Sequence of chain 1.D:
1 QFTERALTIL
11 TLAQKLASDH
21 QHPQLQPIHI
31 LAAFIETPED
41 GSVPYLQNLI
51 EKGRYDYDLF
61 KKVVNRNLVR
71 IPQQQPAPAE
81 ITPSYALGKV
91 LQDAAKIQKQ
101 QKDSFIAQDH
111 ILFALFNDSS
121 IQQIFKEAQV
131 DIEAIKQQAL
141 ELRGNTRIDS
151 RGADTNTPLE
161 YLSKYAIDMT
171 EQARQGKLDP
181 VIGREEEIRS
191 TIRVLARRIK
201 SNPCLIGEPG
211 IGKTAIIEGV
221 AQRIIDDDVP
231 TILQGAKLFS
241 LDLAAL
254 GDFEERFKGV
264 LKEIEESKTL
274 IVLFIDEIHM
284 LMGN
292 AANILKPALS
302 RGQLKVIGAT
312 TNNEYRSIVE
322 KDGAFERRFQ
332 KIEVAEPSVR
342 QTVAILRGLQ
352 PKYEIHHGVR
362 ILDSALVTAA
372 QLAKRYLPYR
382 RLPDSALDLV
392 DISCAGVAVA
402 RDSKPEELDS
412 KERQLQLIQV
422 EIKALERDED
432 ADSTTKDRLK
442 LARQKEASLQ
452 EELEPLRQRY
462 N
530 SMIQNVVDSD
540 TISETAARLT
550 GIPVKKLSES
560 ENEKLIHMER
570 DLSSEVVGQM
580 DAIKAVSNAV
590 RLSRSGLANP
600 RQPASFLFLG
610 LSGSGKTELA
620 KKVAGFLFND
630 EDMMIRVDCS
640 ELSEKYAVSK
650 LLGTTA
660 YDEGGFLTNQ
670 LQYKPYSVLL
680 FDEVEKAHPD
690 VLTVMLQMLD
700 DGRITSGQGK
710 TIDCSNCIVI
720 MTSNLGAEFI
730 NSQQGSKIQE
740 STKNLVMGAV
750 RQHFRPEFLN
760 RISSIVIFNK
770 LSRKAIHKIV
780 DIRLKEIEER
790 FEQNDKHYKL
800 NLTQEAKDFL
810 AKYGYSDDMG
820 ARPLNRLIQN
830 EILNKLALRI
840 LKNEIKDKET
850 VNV

The protein below binds the small molecule below.
Small molecule (SMILES): Nc1ncnc2c1ncn2[C@@H]1O[C@H](CO[P](=O)(O)O[P](=O)(O)NP(=O)(O)O)[C@@H](O)[C@H]1O

Binding-site contacts:
Ligand atom PB contacts residue GLY612 of chain 1.D at 4.4 Å.
Ligand atom PA contacts residue GLY612 of chain 1.D at 4.1 Å.
Ligand atom N1 contacts residue VAL575 of chain 1.D at 4.2 Å.
Ligand atom O1B contacts residue LYS615 of chain 1.D at 3.9 Å.
Ligand atom O1A contacts residue SER613 of chain 1.D at 4.0 Å.
Ligand atom N3B contacts residue SER611 of chain 1.D at 3.3 Å.
Ligand atom O2B contacts residue THR616 of chain 1.D at 4.4 Å.
Ligand atom N7 contacts residue GLY614 of chain 1.D at 3.7 Å.
Ligand atom O1B contacts residue SER613 of chain 1.D at 4.5 Å.
Ligand atom O2A contacts residue GLY614 of chain 1.D at 3.7 Å.
Ligand atom C4' contacts residue ARG821 of chain 1.D at 4.3 Å.
Ligand atom O1B contacts residue GLY612 of chain 1.D at 4.2 Å.
Ligand atom N7 contacts residue GLY612 of chain 1.D at 2.8 Å (h-bond).
Ligand atom O1A contacts residue SER611 of chain 1.D at 4.1 Å.
Ligand atom O4' contacts residue ARG821 of chain 1.D at 3.6 Å.
Ligand atom N6 contacts residue SER613 of chain 1.D at 3.5 Å.
Ligand atom N6 contacts residue GLY614 of chain 1.D at 3.0 Å (h-bond).
Ligand atom C8 contacts residue ARG821 of chain 1.D at 4.0 Å.
Ligand atom C8 contacts residue GLY612 of chain 1.D at 3.7 Å.
Ligand atom O2A contacts residue GLU617 of chain 1.D at 3.6 Å.
Ligand atom PB contacts residue THR616 of chain 1.D at 4.4 Å.
Ligand atom O1A contacts residue ARG821 of chain 1.D at 4.3 Å.
Ligand atom N3B contacts residue GLY612 of chain 1.D at 3.5 Å (h-bond).
Ligand atom C5 contacts residue GLY612 of chain 1.D at 3.5 Å.
Ligand atom O1G contacts residue SER611 of chain 1.D at 3.6 Å.
Ligand atom O1A contacts residue GLY612 of chain 1.D at 2.8 Å (h-bond).
Ligand atom O1B contacts residue GLY614 of chain 1.D at 4.3 Å.
Ligand atom C6 contacts residue GLY614 of chain 1.D at 3.7 Å.
Ligand atom C6 contacts residue GLY612 of chain 1.D at 3.7 Å.
Ligand atom N1 contacts residue GLY614 of chain 1.D at 4.5 Å.
Ligand atom C5 contacts residue GLY614 of chain 1.D at 4.0 Å.
Ligand atom N7 contacts residue SER613 of chain 1.D at 4.1 Å.
Ligand atom O2A contacts residue THR616 of chain 1.D at 3.4 Å (h-bond).
Ligand atom O1B contacts residue THR616 of chain 1.D at 3.2 Å (h-bond).
Ligand atom PG contacts residue SER611 of chain 1.D at 4.1 Å.
Ligand atom N6 contacts residue GLY612 of chain 1.D at 3.1 Å (h-bond).
Ligand atom O2A contacts residue LYS615 of chain 1.D at 4.1 Å.